Sequence of chain 51.Q:
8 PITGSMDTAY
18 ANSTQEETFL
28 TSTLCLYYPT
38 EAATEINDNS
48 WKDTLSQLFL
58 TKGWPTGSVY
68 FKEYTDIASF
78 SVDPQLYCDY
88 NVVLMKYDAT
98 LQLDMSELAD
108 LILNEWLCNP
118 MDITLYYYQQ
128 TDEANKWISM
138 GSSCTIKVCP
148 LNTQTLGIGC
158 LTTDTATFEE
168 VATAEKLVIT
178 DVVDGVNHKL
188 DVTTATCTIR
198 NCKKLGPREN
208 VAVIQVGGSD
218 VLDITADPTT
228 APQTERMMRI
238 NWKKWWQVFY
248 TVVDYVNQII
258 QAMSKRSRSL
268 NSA

Binding-site contacts:
Ligand atom C2 contacts residue ASN19 of chain 51.Q at 3.4 Å.
Ligand atom O5 contacts residue ASN19 of chain 51.Q at 2.1 Å (h-bond).
Ligand atom C3 contacts residue ASN19 of chain 51.Q at 4.4 Å.
Ligand atom C8 contacts residue TYR17 of chain 51.Q at 4.3 Å (hydrophobic).
Ligand atom C4 contacts residue ASN19 of chain 51.Q at 4.5 Å.
Ligand atom C1 contacts residue ASN19 of chain 51.Q at 1.9 Å.
Ligand atom O6 contacts residue ASN19 of chain 51.Q at 4.3 Å.
Ligand atom C5 contacts residue ASN19 of chain 51.Q at 3.3 Å.
Ligand atom C6 contacts residue ASN19 of chain 51.Q at 4.0 Å.
Ligand atom N2 contacts residue ASN19 of chain 51.Q at 4.1 Å.

This protein binds this small molecule.
Small molecule (SMILES): CC(=O)N[C@H]1[C@H](O[C@H]2[C@H](O)[C@@H](NC(C)=O)CO[C@@H]2CO)O[C@H](CO)[C@@H](O)[C@@H]1O